A protein and the small-molecule ligand that binds it are described below.
Small molecule (SMILES): O=C(O)C[C@@H]1CCC[C@H]1Cc1ccc(C(=O)O)cc1

Sequence of chain 1.A:
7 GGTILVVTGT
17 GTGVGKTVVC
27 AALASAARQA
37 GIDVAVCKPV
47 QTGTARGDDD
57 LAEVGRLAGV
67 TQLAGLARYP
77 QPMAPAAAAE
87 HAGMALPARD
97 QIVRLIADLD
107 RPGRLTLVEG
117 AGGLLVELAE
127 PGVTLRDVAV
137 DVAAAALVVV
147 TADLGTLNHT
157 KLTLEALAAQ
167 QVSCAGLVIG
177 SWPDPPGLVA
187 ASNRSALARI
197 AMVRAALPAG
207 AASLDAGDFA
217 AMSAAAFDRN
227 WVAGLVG

Sequence of chain 1.B:
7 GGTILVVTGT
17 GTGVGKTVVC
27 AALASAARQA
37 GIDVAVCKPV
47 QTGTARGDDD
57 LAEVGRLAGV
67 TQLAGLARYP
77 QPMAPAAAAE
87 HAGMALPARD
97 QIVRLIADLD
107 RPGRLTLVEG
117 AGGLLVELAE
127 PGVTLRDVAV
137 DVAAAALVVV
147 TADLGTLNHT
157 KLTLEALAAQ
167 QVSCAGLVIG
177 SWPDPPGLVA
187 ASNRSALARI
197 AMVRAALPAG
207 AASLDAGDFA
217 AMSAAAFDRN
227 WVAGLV

Binding-site contacts:
Ligand atom C14 contacts residue ARG52 of chain 1.B at 3.6 Å.
Ligand atom C06 contacts residue ALA117 of chain 1.B at 3.8 Å (hydrophobic).
Ligand atom O19 contacts residue GLY151 of chain 1.A at 2.9 Å (h-bond).
Ligand atom C08 contacts residue THR18 of chain 1.B at 3.3 Å.
Ligand atom C13 contacts residue MET79 of chain 1.B at 3.7 Å (hydrophobic).
Ligand atom C03 contacts residue LEU150 of chain 1.A at 3.5 Å (hydrophobic).
Ligand atom O19 contacts residue THR152 of chain 1.A at 3.4 Å (h-bond).
Ligand atom C17 contacts residue GLY151 of chain 1.A at 3.4 Å.
Ligand atom C03 contacts residue GLY151 of chain 1.A at 3.3 Å.
Ligand atom O16 contacts residue LYS22 of chain 1.B at 2.9 Å (salt-bridge).
Ligand atom C04 contacts residue LEU150 of chain 1.A at 3.5 Å (hydrophobic).
Ligand atom O16 contacts residue THR18 of chain 1.B at 2.6 Å (h-bond).
Ligand atom C12 contacts residue MET79 of chain 1.B at 3.7 Å (hydrophobic).
Ligand atom O19 contacts residue LEU153 of chain 1.A at 3.1 Å (h-bond).
Ligand atom C04 contacts residue THR18 of chain 1.B at 3.6 Å.
Ligand atom C13 contacts residue THR48 of chain 1.B at 3.6 Å.
Ligand atom C06 contacts residue GLY118 of chain 1.B at 3.4 Å.
Ligand atom O18 contacts residue ASN154 of chain 1.A at 2.8 Å (h-bond).
Ligand atom O16 contacts residue SO41 of chain 1.H at 3.2 Å (h-bond).
Ligand atom C08 contacts residue SO41 of chain 1.H at 3.4 Å.
Ligand atom C09 contacts residue THR18 of chain 1.B at 3.3 Å.
Ligand atom O15 contacts residue LYS22 of chain 1.B at 3.5 Å (salt-bridge).
Ligand atom O16 contacts residue GLY19 of chain 1.B at 3.5 Å (h-bond).
Ligand atom O15 contacts residue SO41 of chain 1.H at 3.7 Å.
Ligand atom C02 contacts residue ALA80 of chain 1.B at 3.8 Å (hydrophobic).
Ligand atom C01 contacts residue VAL122 of chain 1.B at 3.6 Å (hydrophobic).
Ligand atom C01 contacts residue ALA80 of chain 1.B at 3.5 Å (hydrophobic).
Ligand atom C12 contacts residue PRO78 of chain 1.B at 3.7 Å (hydrophobic).
Ligand atom O15 contacts residue ALA117 of chain 1.B at 3.6 Å.
Ligand atom O16 contacts residue GLY118 of chain 1.B at 3.1 Å (h-bond).
Ligand atom C10 contacts residue THR18 of chain 1.B at 3.4 Å.
Ligand atom C09 contacts residue LYS22 of chain 1.B at 3.5 Å.
Ligand atom C09 contacts residue GLY118 of chain 1.B at 3.3 Å.
Ligand atom C17 contacts residue LEU153 of chain 1.A at 3.7 Å (hydrophobic).
Ligand atom C09 contacts residue SO41 of chain 1.H at 3.2 Å.
Ligand atom O15 contacts residue GLY118 of chain 1.B at 2.9 Å (h-bond).
Ligand atom O18 contacts residue LEU153 of chain 1.A at 3.4 Å.
Ligand atom C17 contacts residue ASN154 of chain 1.A at 3.8 Å.
Ligand atom C13 contacts residue PRO78 of chain 1.B at 3.4 Å (hydrophobic).
Ligand atom C06 contacts residue ALA80 of chain 1.B at 3.7 Å (hydrophobic).